This small molecule binds to this protein.
Small molecule (SMILES): CC(=O)N[C@@H]1[C@@H](O)[C@H](O)[C@@H](CO)O[C@H]1O

Sequence of chain 1.B:
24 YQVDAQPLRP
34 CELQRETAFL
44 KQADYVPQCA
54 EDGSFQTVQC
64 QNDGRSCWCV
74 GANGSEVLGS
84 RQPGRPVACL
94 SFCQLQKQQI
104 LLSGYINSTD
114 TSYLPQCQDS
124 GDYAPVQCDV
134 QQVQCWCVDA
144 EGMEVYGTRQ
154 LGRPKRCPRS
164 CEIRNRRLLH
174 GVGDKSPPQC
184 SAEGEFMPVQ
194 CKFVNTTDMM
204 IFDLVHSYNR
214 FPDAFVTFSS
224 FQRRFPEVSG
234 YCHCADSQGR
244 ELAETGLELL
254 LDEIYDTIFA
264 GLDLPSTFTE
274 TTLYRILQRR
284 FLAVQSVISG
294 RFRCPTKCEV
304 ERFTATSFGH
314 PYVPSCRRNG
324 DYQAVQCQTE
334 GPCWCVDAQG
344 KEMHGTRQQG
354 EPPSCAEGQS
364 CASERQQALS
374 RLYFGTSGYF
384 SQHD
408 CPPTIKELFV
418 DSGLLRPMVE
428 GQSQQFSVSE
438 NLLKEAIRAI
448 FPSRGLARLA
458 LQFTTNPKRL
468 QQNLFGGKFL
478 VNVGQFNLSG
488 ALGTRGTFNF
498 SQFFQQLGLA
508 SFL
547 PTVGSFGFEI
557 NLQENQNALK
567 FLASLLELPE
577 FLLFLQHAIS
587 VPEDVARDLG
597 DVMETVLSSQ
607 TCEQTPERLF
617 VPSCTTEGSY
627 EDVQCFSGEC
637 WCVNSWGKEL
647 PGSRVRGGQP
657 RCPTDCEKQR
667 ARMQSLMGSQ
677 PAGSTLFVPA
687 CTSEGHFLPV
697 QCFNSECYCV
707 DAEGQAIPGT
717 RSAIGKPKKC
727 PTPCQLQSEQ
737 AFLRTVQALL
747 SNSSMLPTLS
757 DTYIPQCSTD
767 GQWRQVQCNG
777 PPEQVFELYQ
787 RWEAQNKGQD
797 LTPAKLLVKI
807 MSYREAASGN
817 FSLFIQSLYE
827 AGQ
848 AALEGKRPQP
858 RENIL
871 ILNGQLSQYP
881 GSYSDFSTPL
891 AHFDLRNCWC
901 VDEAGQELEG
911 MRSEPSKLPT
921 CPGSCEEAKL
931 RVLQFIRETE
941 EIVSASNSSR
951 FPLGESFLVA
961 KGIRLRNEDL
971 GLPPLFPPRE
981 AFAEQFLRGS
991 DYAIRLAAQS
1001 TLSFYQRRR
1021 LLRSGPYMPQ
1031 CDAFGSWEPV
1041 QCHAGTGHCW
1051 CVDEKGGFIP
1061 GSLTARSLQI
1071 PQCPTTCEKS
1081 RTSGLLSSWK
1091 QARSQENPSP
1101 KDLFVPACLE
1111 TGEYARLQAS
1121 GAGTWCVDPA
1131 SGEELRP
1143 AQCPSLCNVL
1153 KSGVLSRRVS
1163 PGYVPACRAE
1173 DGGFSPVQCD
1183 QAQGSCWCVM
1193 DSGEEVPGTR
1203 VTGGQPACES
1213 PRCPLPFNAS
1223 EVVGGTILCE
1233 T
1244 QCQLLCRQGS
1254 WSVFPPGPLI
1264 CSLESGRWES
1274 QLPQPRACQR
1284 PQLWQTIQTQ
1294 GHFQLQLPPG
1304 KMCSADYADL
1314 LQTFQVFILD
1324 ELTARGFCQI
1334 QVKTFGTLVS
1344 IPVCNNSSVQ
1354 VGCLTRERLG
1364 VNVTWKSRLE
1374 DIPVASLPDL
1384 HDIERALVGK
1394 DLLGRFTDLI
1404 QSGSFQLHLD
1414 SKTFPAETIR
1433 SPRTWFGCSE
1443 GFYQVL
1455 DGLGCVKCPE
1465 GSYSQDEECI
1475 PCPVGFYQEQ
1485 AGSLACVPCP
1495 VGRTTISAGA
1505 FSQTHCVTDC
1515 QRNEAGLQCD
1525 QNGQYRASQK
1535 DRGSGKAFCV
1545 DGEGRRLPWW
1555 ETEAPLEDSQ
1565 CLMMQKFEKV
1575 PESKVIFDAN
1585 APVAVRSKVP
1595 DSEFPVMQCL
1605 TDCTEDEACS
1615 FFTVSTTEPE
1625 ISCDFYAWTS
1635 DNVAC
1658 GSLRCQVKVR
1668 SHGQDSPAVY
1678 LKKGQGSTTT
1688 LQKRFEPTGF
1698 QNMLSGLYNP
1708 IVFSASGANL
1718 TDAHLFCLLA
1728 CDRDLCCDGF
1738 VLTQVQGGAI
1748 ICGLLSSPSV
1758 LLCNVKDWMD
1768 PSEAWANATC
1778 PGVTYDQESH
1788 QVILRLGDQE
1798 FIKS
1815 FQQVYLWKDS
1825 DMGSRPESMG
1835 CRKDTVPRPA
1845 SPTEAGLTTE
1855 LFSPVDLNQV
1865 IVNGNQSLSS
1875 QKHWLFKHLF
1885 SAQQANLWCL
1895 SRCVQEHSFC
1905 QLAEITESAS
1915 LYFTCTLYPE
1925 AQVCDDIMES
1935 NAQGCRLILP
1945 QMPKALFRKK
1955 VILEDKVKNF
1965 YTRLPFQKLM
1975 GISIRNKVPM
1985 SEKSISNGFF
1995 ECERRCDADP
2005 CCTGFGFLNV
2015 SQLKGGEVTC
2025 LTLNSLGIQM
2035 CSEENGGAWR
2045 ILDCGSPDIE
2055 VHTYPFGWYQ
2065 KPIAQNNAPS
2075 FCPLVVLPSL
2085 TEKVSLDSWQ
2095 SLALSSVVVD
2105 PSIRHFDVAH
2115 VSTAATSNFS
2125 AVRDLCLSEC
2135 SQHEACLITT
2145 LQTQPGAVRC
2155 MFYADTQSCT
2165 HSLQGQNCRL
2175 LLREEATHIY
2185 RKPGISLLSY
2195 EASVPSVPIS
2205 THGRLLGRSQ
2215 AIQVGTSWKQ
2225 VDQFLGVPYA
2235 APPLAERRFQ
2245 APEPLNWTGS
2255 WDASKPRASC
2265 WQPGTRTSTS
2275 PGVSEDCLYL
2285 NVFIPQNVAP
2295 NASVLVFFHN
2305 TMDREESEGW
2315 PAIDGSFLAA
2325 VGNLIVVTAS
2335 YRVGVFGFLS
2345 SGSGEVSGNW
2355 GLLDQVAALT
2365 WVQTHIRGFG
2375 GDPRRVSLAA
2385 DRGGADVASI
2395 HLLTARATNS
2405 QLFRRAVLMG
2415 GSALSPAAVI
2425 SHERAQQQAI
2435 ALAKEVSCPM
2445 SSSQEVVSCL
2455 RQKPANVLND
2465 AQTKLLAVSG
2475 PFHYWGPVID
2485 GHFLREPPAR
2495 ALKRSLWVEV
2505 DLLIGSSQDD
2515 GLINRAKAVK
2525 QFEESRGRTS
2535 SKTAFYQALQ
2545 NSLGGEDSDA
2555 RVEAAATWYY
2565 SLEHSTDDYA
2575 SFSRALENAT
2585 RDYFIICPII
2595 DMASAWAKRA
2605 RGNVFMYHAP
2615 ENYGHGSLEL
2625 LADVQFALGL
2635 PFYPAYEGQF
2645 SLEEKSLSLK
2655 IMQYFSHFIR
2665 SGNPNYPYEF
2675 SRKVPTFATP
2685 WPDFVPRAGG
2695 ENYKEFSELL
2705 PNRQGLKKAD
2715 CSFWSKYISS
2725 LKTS

Binding-site contacts:
Ligand atom C1 contacts residue ASN1365 of chain 1.B at 1.4 Å.
Ligand atom N2 contacts residue GLN1353 of chain 1.B at 4.0 Å.
Ligand atom C2 contacts residue GLN1293 of chain 1.B at 4.5 Å.
Ligand atom O7 contacts residue GLN1353 of chain 1.B at 2.9 Å (h-bond).
Ligand atom C1 contacts residue GLN1353 of chain 1.B at 4.2 Å.
Ligand atom O6 contacts residue HIS1295 of chain 1.B at 3.2 Å.
Ligand atom C5 contacts residue ASN1365 of chain 1.B at 3.6 Å.
Ligand atom N2 contacts residue ASN1365 of chain 1.B at 3.0 Å (h-bond).
Ligand atom C5 contacts residue HIS1295 of chain 1.B at 4.1 Å.
Ligand atom C7 contacts residue GLN1353 of chain 1.B at 3.2 Å.
Ligand atom O5 contacts residue HIS1295 of chain 1.B at 3.1 Å.
Ligand atom O5 contacts residue ASN1365 of chain 1.B at 2.3 Å (h-bond).
Ligand atom O7 contacts residue ASN1365 of chain 1.B at 4.0 Å.
Ligand atom C2 contacts residue ASN1365 of chain 1.B at 2.4 Å.
Ligand atom C6 contacts residue HIS1295 of chain 1.B at 3.9 Å.
Ligand atom C3 contacts residue ASN1365 of chain 1.B at 3.8 Å.
Ligand atom N2 contacts residue GLN1293 of chain 1.B at 4.2 Å.
Ligand atom C8 contacts residue GLN1353 of chain 1.B at 3.6 Å.
Ligand atom C1 contacts residue HIS1295 of chain 1.B at 3.9 Å.
Ligand atom C4 contacts residue ASN1365 of chain 1.B at 4.2 Å.
Ligand atom C7 contacts residue ASN1365 of chain 1.B at 3.7 Å.